Sequence of chain 2.D:
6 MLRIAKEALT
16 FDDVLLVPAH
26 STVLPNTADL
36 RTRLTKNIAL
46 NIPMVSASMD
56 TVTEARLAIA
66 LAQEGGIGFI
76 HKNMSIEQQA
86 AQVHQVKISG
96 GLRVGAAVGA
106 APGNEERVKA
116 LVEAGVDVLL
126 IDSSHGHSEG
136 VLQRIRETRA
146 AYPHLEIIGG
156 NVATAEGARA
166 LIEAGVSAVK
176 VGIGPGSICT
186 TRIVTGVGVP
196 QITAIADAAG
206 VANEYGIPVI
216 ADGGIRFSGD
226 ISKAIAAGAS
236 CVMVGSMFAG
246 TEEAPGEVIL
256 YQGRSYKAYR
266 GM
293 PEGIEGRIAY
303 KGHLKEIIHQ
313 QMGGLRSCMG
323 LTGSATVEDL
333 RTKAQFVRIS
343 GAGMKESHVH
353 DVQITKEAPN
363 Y

Binding-site contacts:
Ligand atom O3' contacts residue MET238 of chain 2.D at 3.6 Å (h-bond).
Ligand atom O2P contacts residue TYR264 of chain 2.D at 2.7 Å (h-bond).
Ligand atom O3P contacts residue GLY218 of chain 2.D at 3.6 Å.
Ligand atom O3P contacts residue SER182 of chain 2.D at 3.3 Å (h-bond).
Ligand atom N7 contacts residue ILE183 of chain 2.D at 3.4 Å.
Ligand atom N7 contacts residue MET267 of chain 2.D at 3.3 Å (h-bond).
Ligand atom N3 contacts residue CYS184 of chain 2.D at 3.6 Å.
Ligand atom C8 contacts residue ILE183 of chain 2.D at 3.4 Å (hydrophobic).
Ligand atom O2' contacts residue ASP217 of chain 2.D at 2.3 Å (salt-bridge).
Ligand atom N1 contacts residue GLU294 of chain 2.D at 3.1 Å (salt-bridge).
Ligand atom O2P contacts residue SER182 of chain 2.D at 3.0 Å (h-bond).
Ligand atom C4' contacts residue ASP217 of chain 2.D at 3.4 Å.
Ligand atom N9 contacts residue ILE183 of chain 2.D at 3.6 Å.
Ligand atom C6 contacts residue MET267 of chain 2.D at 3.6 Å (hydrophobic).
Ligand atom C2 contacts residue GLU294 of chain 2.D at 3.6 Å.
Ligand atom C5 contacts residue MET267 of chain 2.D at 3.7 Å (hydrophobic).
Ligand atom C2' contacts residue ASP217 of chain 2.D at 3.5 Å.
Ligand atom N7 contacts residue GLY266 of chain 2.D at 3.4 Å.
Ligand atom C4 contacts residue ILE183 of chain 2.D at 3.6 Å (hydrophobic).
Ligand atom O3P contacts residue GLY219 of chain 2.D at 3.1 Å (h-bond).
Ligand atom O3P contacts residue GLY181 of chain 2.D at 3.7 Å.
Ligand atom O6 contacts residue GLY266 of chain 2.D at 3.1 Å.
Ligand atom O5' contacts residue GLY218 of chain 2.D at 3.8 Å.
Ligand atom O3' contacts residue ALA52 of chain 2.D at 3.3 Å.
Ligand atom O2P contacts residue GLY240 of chain 2.D at 3.6 Å.
Ligand atom P contacts residue GLY240 of chain 2.D at 3.6 Å.
Ligand atom C2 contacts residue THR186 of chain 2.D at 3.8 Å.
Ligand atom C2 contacts residue CYS184 of chain 2.D at 3.4 Å (hydrophobic).
Ligand atom C3' contacts residue ASP217 of chain 2.D at 3.3 Å.
Ligand atom O6 contacts residue MET267 of chain 2.D at 2.9 Å (h-bond).
Ligand atom O1P contacts residue VAL239 of chain 2.D at 3.4 Å.
Ligand atom O1P contacts residue GLY240 of chain 2.D at 2.6 Å (h-bond).
Ligand atom O1P contacts residue SER241 of chain 2.D at 3.8 Å.
Ligand atom C5 contacts residue ILE183 of chain 2.D at 3.5 Å (hydrophobic).
Ligand atom C8 contacts residue MET54 of chain 2.D at 3.5 Å (hydrophobic).
Ligand atom O5' contacts residue GLY181 of chain 2.D at 3.6 Å.
Ligand atom O2P contacts residue SER241 of chain 2.D at 2.9 Å (h-bond).
Ligand atom O3' contacts residue ASP217 of chain 2.D at 2.3 Å (salt-bridge).
Ligand atom O1P contacts residue GLY218 of chain 2.D at 3.7 Å.
Ligand atom N7 contacts residue MET54 of chain 2.D at 3.5 Å.

This small molecule binds to this protein.
Small molecule (SMILES): O=c1[nH]cnc2c1ncn2[C@@H]1O[C@H](COP(=O)(O)O)[C@@H](O)[C@H]1O